This small molecule binds to this protein.
Small molecule (SMILES): Nc1ncnc2c1ncn2[C@@H]1O[C@@H]2CO[P](=O)(O)O[C@H]3[C@@H](O)[C@H](n4cnc5c(N)ncnc54)O[C@@H]3CO[P](=O)(O)O[C@H]3[C@@H](O)[C@H](n4cnc5c(N)ncnc54)O[C@@H]3CO[P](=O)(O)O[C@H]3[C@@H](O)[C@H](n4cnc5c(N)ncnc54)O[C@@H]3CO[P](=O)(O)O[C@H]2[C@H]1O

Sequence of chain 1.B:
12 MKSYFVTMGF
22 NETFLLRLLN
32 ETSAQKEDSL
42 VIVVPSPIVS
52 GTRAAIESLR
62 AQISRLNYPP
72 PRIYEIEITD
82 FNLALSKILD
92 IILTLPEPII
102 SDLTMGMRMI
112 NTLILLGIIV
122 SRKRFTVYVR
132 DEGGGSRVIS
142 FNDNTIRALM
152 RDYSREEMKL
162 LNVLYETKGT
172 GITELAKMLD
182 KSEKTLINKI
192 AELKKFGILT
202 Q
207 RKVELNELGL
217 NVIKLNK

Binding-site contacts:
Ligand atom N9 contacts residue MET108 of chain 1.B at 3.5 Å.
Ligand atom N6 contacts residue ASN22 of chain 1.A at 3.1 Å (h-bond).
Ligand atom O4' contacts residue PHE25 of chain 1.B at 3.4 Å.
Ligand atom C5 contacts residue MET108 of chain 1.B at 3.5 Å (hydrophobic).
Ligand atom OP2 contacts residue GLY107 of chain 1.A at 3.0 Å (h-bond).
Ligand atom N3 contacts residue MET19 of chain 1.A at 3.3 Å (h-bond).
Ligand atom N1 contacts residue PRO46 of chain 1.B at 3.1 Å.
Ligand atom O2' contacts residue GLY20 of chain 1.A at 3.5 Å.
Ligand atom N6 contacts residue THR24 of chain 1.A at 3.5 Å.
Ligand atom N3 contacts residue GLU133 of chain 1.A at 3.4 Å (salt-bridge).
Ligand atom OP1 contacts residue GLU133 of chain 1.B at 3.5 Å.
Ligand atom O2' contacts residue GLY20 of chain 1.B at 3.1 Å.
Ligand atom O4' contacts residue GLU133 of chain 1.A at 3.5 Å (salt-bridge).
Ligand atom N1 contacts residue PRO46 of chain 1.A at 3.3 Å.
Ligand atom N7 contacts residue ASN22 of chain 1.B at 3.3 Å (h-bond).
Ligand atom N7 contacts residue ASN22 of chain 1.A at 3.4 Å.
Ligand atom O2' contacts residue PHE21 of chain 1.B at 3.1 Å (h-bond).
Ligand atom N3 contacts residue THR53 of chain 1.A at 3.5 Å (h-bond).
Ligand atom OP1 contacts residue GLY107 of chain 1.B at 2.9 Å (h-bond).
Ligand atom O2' contacts residue PHE21 of chain 1.A at 3.3 Å.
Ligand atom C5' contacts residue THR105 of chain 1.B at 3.3 Å.
Ligand atom C2 contacts residue THR53 of chain 1.A at 3.0 Å.
Ligand atom OP1 contacts residue ARG109 of chain 1.A at 2.7 Å (salt-bridge).
Ligand atom OP2 contacts residue MET106 of chain 1.A at 3.5 Å.
Ligand atom O4' contacts residue GLY107 of chain 1.A at 3.5 Å.
Ligand atom C2 contacts residue MET19 of chain 1.A at 3.4 Å (hydrophobic).
Ligand atom N3 contacts residue GLU133 of chain 1.B at 3.1 Å (salt-bridge).
Ligand atom C4 contacts residue MET108 of chain 1.B at 3.2 Å (hydrophobic).
Ligand atom OP2 contacts residue PHE21 of chain 1.B at 3.0 Å (h-bond).
Ligand atom C1' contacts residue GLU133 of chain 1.A at 3.5 Å.
Ligand atom O4' contacts residue MET108 of chain 1.A at 3.5 Å (h-bond).
Ligand atom C2 contacts residue THR53 of chain 1.B at 3.1 Å.
Ligand atom OP1 contacts residue MET106 of chain 1.B at 3.5 Å.
Ligand atom OP1 contacts residue ARG109 of chain 1.B at 2.9 Å (salt-bridge).
Ligand atom O3' contacts residue GLY107 of chain 1.A at 3.5 Å (h-bond).
Ligand atom C2 contacts residue PRO46 of chain 1.A at 3.5 Å (hydrophobic).
Ligand atom C4 contacts residue MET108 of chain 1.A at 3.5 Å (hydrophobic).
Ligand atom OP1 contacts residue PHE21 of chain 1.A at 3.0 Å (h-bond).
Ligand atom C2 contacts residue GLU133 of chain 1.B at 3.4 Å.
Ligand atom N1 contacts residue THR53 of chain 1.A at 3.5 Å (h-bond).

Sequence of chain 1.A:
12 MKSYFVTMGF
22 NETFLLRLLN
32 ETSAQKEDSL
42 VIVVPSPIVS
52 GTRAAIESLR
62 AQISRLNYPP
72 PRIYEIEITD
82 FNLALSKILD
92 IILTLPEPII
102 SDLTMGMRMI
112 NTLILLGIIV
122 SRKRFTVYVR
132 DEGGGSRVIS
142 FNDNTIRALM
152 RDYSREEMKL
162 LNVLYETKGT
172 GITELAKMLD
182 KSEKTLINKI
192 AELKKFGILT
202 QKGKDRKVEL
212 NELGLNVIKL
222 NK